This small molecule binds to this protein.
Small molecule (SMILES): O=c1[nH]c2cc(C(F)(F)F)c(N3CCOCC3)cc2n(CP(=O)(O)O)c1=O

Sequence of chain 1.B:
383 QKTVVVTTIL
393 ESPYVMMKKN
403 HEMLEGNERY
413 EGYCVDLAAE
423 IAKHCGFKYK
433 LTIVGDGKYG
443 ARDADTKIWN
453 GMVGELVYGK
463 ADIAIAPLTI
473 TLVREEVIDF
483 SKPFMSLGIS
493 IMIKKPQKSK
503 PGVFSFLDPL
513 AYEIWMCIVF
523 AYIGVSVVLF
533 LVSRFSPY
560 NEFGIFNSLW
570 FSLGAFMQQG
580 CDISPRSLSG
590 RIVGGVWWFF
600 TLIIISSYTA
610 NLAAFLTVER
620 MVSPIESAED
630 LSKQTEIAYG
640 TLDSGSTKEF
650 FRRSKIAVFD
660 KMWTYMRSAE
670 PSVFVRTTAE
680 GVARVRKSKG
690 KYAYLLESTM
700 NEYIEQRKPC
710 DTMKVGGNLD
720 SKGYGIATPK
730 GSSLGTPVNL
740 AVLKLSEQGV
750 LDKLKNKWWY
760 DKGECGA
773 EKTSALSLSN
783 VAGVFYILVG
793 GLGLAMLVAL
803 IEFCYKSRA

Binding-site contacts:
Ligand atom CAW contacts residue TYR441 of chain 1.B at 3.6 Å (hydrophobic).
Ligand atom CAV contacts residue PRO469 of chain 1.B at 3.8 Å (hydrophobic).
Ligand atom CAZ contacts residue TYR723 of chain 1.B at 3.5 Å (hydrophobic).
Ligand atom CAJ contacts residue PRO469 of chain 1.B at 3.6 Å (hydrophobic).
Ligand atom OAQ contacts residue THR677 of chain 1.B at 2.5 Å (h-bond).
Ligand atom OAC contacts residue SER645 of chain 1.B at 3.0 Å (h-bond).
Ligand atom OAD contacts residue SER645 of chain 1.B at 3.3 Å (h-bond).
Ligand atom NAP contacts residue TYR441 of chain 1.B at 3.6 Å.
Ligand atom NAP contacts residue PRO469 of chain 1.B at 3.1 Å (h-bond).
Ligand atom OAE contacts residue SER645 of chain 1.B at 2.8 Å (h-bond).
Ligand atom FAF contacts residue TYR723 of chain 1.B at 2.9 Å.
Ligand atom OAA contacts residue ARG476 of chain 1.B at 2.4 Å (salt-bridge).
Ligand atom FAF contacts residue GLU696 of chain 1.B at 3.6 Å.
Ligand atom CAT contacts residue ARG476 of chain 1.B at 3.7 Å.
Ligand atom FAH contacts residue TYR441 of chain 1.B at 3.6 Å.
Ligand atom OAD contacts residue GLY644 of chain 1.B at 3.7 Å.
Ligand atom FAF contacts residue MET699 of chain 1.B at 3.6 Å.
Ligand atom OAC contacts residue GLU696 of chain 1.B at 3.2 Å (salt-bridge).
Ligand atom NAP contacts residue THR471 of chain 1.B at 3.5 Å (h-bond).
Ligand atom CAU contacts residue TYR441 of chain 1.B at 3.7 Å (hydrophobic).
Ligand atom PBA contacts residue SER645 of chain 1.B at 3.5 Å.
Ligand atom CAS contacts residue TYR441 of chain 1.B at 3.5 Å (hydrophobic).
Ligand atom CAJ contacts residue TYR441 of chain 1.B at 3.7 Å (hydrophobic).
Ligand atom CAJ contacts residue TYR723 of chain 1.B at 3.5 Å (hydrophobic).
Ligand atom CAT contacts residue TYR441 of chain 1.B at 3.7 Å (hydrophobic).
Ligand atom CAT contacts residue THR471 of chain 1.B at 3.6 Å.
Ligand atom FAG contacts residue PRO469 of chain 1.B at 3.4 Å.
Ligand atom OAA contacts residue THR471 of chain 1.B at 3.2 Å (h-bond).
Ligand atom FAG contacts residue TYR723 of chain 1.B at 3.4 Å.
Ligand atom CAS contacts residue TYR723 of chain 1.B at 3.8 Å (hydrophobic).
Ligand atom CAI contacts residue TYR441 of chain 1.B at 3.7 Å (hydrophobic).
Ligand atom OAB contacts residue ARG476 of chain 1.B at 2.8 Å (salt-bridge).
Ligand atom CAK contacts residue THR677 of chain 1.B at 3.4 Å.
Ligand atom CAR contacts residue TYR441 of chain 1.B at 3.7 Å (hydrophobic).
Ligand atom OAE contacts residue GLY644 of chain 1.B at 3.6 Å.
Ligand atom CAV contacts residue TYR441 of chain 1.B at 3.6 Å (hydrophobic).
Ligand atom FAH contacts residue GLU393 of chain 1.B at 3.3 Å.
Ligand atom CAL contacts residue GLU393 of chain 1.B at 3.8 Å.
Ligand atom CAL contacts residue THR677 of chain 1.B at 3.6 Å.
Ligand atom NAY contacts residue TYR441 of chain 1.B at 3.6 Å.